Sequence of chain 53.C:
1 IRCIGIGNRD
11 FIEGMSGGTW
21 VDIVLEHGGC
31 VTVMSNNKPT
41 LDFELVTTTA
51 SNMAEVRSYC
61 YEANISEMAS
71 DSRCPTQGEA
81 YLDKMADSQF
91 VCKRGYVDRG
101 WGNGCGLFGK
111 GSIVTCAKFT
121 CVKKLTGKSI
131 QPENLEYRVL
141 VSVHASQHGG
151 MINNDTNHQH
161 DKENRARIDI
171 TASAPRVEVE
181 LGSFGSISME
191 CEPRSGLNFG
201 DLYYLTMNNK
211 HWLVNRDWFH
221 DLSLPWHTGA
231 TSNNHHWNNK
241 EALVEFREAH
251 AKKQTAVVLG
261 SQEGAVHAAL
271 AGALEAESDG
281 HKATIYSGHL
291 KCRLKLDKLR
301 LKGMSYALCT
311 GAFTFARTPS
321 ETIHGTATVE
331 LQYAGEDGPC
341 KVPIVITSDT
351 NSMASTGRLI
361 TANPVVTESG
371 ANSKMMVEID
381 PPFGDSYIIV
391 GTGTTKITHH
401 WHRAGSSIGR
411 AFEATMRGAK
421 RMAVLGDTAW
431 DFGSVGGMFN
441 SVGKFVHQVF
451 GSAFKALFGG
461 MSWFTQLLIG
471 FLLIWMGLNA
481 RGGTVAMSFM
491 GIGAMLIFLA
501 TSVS

Binding-site contacts:
Ligand atom C3 contacts residue ASN154 of chain 53.C at 3.8 Å.
Ligand atom C3 contacts residue MET151 of chain 53.C at 4.1 Å (hydrophobic).
Ligand atom O5 contacts residue ASN154 of chain 53.C at 2.3 Å (h-bond).
Ligand atom O7 contacts residue ASN154 of chain 53.C at 4.0 Å.
Ligand atom C4 contacts residue MET151 of chain 53.C at 3.9 Å (hydrophobic).
Ligand atom C6 contacts residue THR156 of chain 53.C at 3.9 Å.
Ligand atom C7 contacts residue ASN154 of chain 53.C at 3.7 Å.
Ligand atom C6 contacts residue ASN157 of chain 53.C at 3.7 Å.
Ligand atom N2 contacts residue GLY150 of chain 53.C at 3.5 Å (h-bond).
Ligand atom C1 contacts residue MET151 of chain 53.C at 4.2 Å (hydrophobic).
Ligand atom C5 contacts residue THR156 of chain 53.C at 3.8 Å.
Ligand atom C5 contacts residue ASN154 of chain 53.C at 3.6 Å.
Ligand atom C2 contacts residue GLY150 of chain 53.C at 3.8 Å.
Ligand atom C1 contacts residue ASN154 of chain 53.C at 1.4 Å.
Ligand atom O7 contacts residue GLY150 of chain 53.C at 2.9 Å (h-bond).
Ligand atom O5 contacts residue THR156 of chain 53.C at 3.8 Å.
Ligand atom C6 contacts residue THR156 of chain 53.C at 3.8 Å.
Ligand atom N2 contacts residue ASN154 of chain 53.C at 2.9 Å (h-bond).
Ligand atom C7 contacts residue GLY150 of chain 53.C at 3.1 Å.
Ligand atom C6 contacts residue ASP161 of chain 53.C at 3.7 Å.
Ligand atom C5 contacts residue MET151 of chain 53.C at 3.8 Å (hydrophobic).
Ligand atom O5 contacts residue THR156 of chain 53.C at 4.1 Å.
Ligand atom O7 contacts residue HIS148 of chain 53.C at 3.6 Å.
Ligand atom C1 contacts residue THR156 of chain 53.C at 4.3 Å.
Ligand atom C8 contacts residue GLY150 of chain 53.C at 3.7 Å.
Ligand atom C8 contacts residue THR156 of chain 53.C at 4.2 Å.
Ligand atom O5 contacts residue MET151 of chain 53.C at 3.9 Å.
Ligand atom C2 contacts residue ASN154 of chain 53.C at 2.4 Å.
Ligand atom C2 contacts residue MET151 of chain 53.C at 4.3 Å (hydrophobic).
Ligand atom O6 contacts residue MET151 of chain 53.C at 4.4 Å.
Ligand atom C4 contacts residue ASN154 of chain 53.C at 4.2 Å.
Ligand atom C5 contacts residue THR156 of chain 53.C at 4.1 Å.
Ligand atom C1 contacts residue GLY150 of chain 53.C at 4.0 Å.
Ligand atom O5 contacts residue ASN157 of chain 53.C at 4.2 Å.
Ligand atom C8 contacts residue ASN157 of chain 53.C at 3.3 Å.

The protein below binds the small molecule below.
Small molecule (SMILES): CC(=O)N[C@H]1[C@H](O[C@H]2[C@H](O)[C@@H](NC(C)=O)CO[C@@H]2CO[C@@H]2O[C@@H](C)[C@@H](O)[C@@H](O)[C@@H]2O)O[C@H](CO)[C@@H](O)[C@@H]1O